Sequence of chain 1.C:
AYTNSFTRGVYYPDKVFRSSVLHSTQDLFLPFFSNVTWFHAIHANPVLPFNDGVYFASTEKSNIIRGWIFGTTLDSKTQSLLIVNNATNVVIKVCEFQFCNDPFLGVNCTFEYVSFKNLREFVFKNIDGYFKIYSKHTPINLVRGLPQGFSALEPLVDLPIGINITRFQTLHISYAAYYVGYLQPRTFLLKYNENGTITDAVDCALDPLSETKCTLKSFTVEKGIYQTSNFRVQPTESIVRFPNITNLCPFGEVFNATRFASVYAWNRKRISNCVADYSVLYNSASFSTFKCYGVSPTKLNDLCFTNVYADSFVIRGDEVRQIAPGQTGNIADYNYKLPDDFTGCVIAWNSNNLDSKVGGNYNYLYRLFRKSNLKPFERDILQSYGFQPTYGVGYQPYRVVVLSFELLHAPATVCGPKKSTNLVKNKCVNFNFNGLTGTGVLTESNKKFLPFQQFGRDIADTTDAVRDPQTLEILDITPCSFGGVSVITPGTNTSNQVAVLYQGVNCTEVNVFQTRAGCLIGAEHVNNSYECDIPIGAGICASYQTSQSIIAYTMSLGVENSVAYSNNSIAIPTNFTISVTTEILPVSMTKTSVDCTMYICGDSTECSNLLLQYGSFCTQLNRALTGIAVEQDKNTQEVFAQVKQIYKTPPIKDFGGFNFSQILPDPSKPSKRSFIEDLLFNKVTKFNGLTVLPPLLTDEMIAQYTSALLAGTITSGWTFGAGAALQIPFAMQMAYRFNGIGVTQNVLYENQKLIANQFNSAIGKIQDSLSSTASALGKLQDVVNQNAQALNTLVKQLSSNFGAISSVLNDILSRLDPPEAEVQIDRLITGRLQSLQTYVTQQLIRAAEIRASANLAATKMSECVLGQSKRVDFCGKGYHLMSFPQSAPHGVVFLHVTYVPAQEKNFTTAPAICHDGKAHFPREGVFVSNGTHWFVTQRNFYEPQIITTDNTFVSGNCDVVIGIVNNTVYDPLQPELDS

Binding-site contacts:
Ligand atom C5 contacts residue ASN1131 of chain 1.C at 3.7 Å.
Ligand atom C2 contacts residue ASN1131 of chain 1.C at 2.5 Å.
Ligand atom N2 contacts residue ASN1131 of chain 1.C at 2.9 Å (h-bond).
Ligand atom C3 contacts residue ASN1131 of chain 1.C at 3.8 Å.
Ligand atom C8 contacts residue ASN1131 of chain 1.C at 4.4 Å.
Ligand atom C7 contacts residue ASN1131 of chain 1.C at 3.2 Å.
Ligand atom O5 contacts residue ASN1131 of chain 1.C at 2.4 Å (h-bond).
Ligand atom C1 contacts residue ASN1131 of chain 1.C at 1.4 Å.
Ligand atom O6 contacts residue ASN1131 of chain 1.C at 4.2 Å.
Ligand atom O7 contacts residue ASN1131 of chain 1.C at 3.1 Å (h-bond).
Ligand atom C4 contacts residue ASN1131 of chain 1.C at 4.2 Å.

This protein binds this small molecule.
Small molecule (SMILES): CC(=O)N[C@H]1[C@H](O[C@H]2[C@H](O)[C@@H](NC(C)=O)CO[C@@H]2CO)O[C@H](CO)[C@@H](O)[C@@H]1O